A small-molecule ligand and the protein it binds are described below.
Small molecule (SMILES): O=C(CCCN1CC=C(c2ccc(Cl)cc2)CC1)c1ccc(F)cc1

Binding-site contacts:
Ligand atom C06 contacts residue PHE104 of chain 4.A at 4.0 Å (hydrophobic).
Ligand atom C25 contacts residue LEU83 of chain 4.A at 3.8 Å (hydrophobic).
Ligand atom C06 contacts residue ILE48 of chain 4.A at 3.9 Å (hydrophobic).
Ligand atom C08 contacts residue GOL1 of chain 4.K at 3.6 Å.
Ligand atom C05 contacts residue PHE104 of chain 4.A at 3.7 Å (hydrophobic).
Ligand atom C02 contacts residue ALA53 of chain 4.A at 4.0 Å (hydrophobic).
Ligand atom C22 contacts residue ILE48 of chain 4.A at 4.0 Å (hydrophobic).
Ligand atom F01 contacts residue TRP56 of chain 4.A at 4.1 Å.
Ligand atom C24 contacts residue TRP56 of chain 4.A at 3.6 Å (hydrophobic).
Ligand atom C21 contacts residue GOL1 of chain 4.K at 3.8 Å.
Ligand atom F01 contacts residue VAL60 of chain 4.A at 3.4 Å.
Ligand atom C24 contacts residue MET85 of chain 4.A at 4.0 Å (hydrophobic).
Ligand atom O23 contacts residue PHE104 of chain 4.A at 3.7 Å.
Ligand atom C07 contacts residue PHE422 of chain 4.A at 3.7 Å (hydrophobic).
Ligand atom C11 contacts residue GLU421 of chain 4.A at 3.4 Å.
Ligand atom C25 contacts residue TRP56 of chain 4.A at 3.7 Å (hydrophobic).
Ligand atom C03 contacts residue TRP56 of chain 4.A at 4.0 Å (hydrophobic).
Ligand atom C09 contacts residue TRP56 of chain 4.A at 3.9 Å (hydrophobic).
Ligand atom C21 contacts residue ASP46 of chain 4.A at 3.3 Å.
Ligand atom N10 contacts residue GOL1 of chain 4.K at 4.1 Å.
Ligand atom C04 contacts residue TRP56 of chain 4.A at 3.9 Å (hydrophobic).
Ligand atom C02 contacts residue LEU83 of chain 4.A at 3.9 Å (hydrophobic).
Ligand atom F01 contacts residue ALA53 of chain 4.A at 4.1 Å.
Ligand atom C22 contacts residue GOL1 of chain 4.K at 3.0 Å.
Ligand atom C04 contacts residue ALA53 of chain 4.A at 3.9 Å (hydrophobic).
Ligand atom C04 contacts residue PHE104 of chain 4.A at 3.4 Å (hydrophobic).
Ligand atom C02 contacts residue TRP56 of chain 4.A at 3.9 Å (hydrophobic).
Ligand atom O23 contacts residue ILE48 of chain 4.A at 3.5 Å.
Ligand atom C08 contacts residue PHE422 of chain 4.A at 3.6 Å (hydrophobic).
Ligand atom C25 contacts residue MET85 of chain 4.A at 4.0 Å (hydrophobic).
Ligand atom C07 contacts residue TRP56 of chain 4.A at 3.7 Å (hydrophobic).
Ligand atom F01 contacts residue LEU83 of chain 4.A at 3.5 Å.
Ligand atom C07 contacts residue SER103 of chain 4.A at 3.7 Å.
Ligand atom C03 contacts residue PHE104 of chain 4.A at 4.0 Å (hydrophobic).
Ligand atom F01 contacts residue ARG57 of chain 4.A at 3.4 Å.
Ligand atom C02 contacts residue ARG57 of chain 4.A at 3.9 Å.
Ligand atom C03 contacts residue ALA53 of chain 4.A at 3.4 Å (hydrophobic).
Ligand atom C24 contacts residue SER103 of chain 4.A at 3.9 Å.
Ligand atom C05 contacts residue TRP56 of chain 4.A at 3.7 Å (hydrophobic).
Ligand atom F01 contacts residue TRP33 of chain 4.A at 3.9 Å.

Sequence of chain 4.A:
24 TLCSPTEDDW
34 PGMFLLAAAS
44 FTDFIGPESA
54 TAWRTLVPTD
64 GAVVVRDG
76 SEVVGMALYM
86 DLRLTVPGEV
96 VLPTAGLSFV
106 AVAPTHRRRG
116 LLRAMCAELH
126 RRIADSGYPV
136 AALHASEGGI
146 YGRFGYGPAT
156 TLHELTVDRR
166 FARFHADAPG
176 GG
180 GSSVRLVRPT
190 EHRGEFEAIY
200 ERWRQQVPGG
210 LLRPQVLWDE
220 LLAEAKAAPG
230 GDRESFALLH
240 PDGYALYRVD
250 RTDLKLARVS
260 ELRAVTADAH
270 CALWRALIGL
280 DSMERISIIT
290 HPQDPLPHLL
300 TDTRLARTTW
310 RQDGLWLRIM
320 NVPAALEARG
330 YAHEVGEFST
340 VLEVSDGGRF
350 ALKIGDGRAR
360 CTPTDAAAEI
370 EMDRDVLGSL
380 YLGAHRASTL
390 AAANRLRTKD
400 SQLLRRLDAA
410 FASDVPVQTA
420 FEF